A protein and the small-molecule ligand that binds it are described below.
Small molecule (SMILES): Cc1cc(N)nc(CCc2cncc([C@H](CN)Cc3cc(C)cc(N)n3)c2)c1

Sequence of chain 1.A:
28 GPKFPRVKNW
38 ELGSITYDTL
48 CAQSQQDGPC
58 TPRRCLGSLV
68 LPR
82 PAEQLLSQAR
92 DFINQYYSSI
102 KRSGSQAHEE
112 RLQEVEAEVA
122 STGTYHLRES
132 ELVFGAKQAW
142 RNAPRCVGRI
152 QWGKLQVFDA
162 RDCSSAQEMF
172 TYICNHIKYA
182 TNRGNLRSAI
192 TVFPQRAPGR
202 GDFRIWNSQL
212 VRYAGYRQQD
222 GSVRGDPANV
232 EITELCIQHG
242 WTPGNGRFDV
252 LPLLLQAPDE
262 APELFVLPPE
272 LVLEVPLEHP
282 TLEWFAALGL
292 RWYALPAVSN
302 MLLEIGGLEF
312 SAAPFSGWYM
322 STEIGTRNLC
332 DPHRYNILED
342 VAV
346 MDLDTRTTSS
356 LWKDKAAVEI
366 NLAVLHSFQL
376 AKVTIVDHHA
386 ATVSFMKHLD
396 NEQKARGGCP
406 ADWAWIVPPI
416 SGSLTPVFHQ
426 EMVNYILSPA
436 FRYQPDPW

Sequence of chain 1.B:
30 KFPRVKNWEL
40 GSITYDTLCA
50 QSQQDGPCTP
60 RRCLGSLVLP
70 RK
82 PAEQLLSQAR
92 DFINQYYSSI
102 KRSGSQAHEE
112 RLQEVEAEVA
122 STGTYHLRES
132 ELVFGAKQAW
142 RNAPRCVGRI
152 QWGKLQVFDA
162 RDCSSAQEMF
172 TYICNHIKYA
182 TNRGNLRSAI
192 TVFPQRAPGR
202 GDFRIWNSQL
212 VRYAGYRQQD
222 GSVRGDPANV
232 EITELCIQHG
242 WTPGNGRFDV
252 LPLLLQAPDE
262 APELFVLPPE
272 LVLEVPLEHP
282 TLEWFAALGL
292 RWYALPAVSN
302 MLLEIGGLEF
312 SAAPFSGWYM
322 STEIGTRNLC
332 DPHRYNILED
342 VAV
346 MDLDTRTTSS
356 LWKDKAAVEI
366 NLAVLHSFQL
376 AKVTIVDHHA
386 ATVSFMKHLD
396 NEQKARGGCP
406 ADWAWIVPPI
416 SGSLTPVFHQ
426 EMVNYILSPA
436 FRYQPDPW

Binding-site contacts:
Ligand atom C18 contacts residue HEM1 of chain 1.H at 3.7 Å.
Ligand atom C20 contacts residue HEM1 of chain 1.H at 3.3 Å.
Ligand atom C24 contacts residue TYR438 of chain 1.B at 3.5 Å (hydrophobic).
Ligand atom C26 contacts residue HEM1 of chain 1.H at 3.3 Å.
Ligand atom C02 contacts residue GLU324 of chain 1.B at 3.6 Å.
Ligand atom C06 contacts residue GLU324 of chain 1.B at 3.4 Å.
Ligand atom N21 contacts residue HEM1 of chain 1.H at 2.5 Å (h-bond).
Ligand atom N02 contacts residue TRP319 of chain 1.B at 2.8 Å (h-bond).
Ligand atom C23 contacts residue VAL67 of chain 1.B at 3.5 Å (hydrophobic).
Ligand atom C07 contacts residue PHE316 of chain 1.B at 3.7 Å (hydrophobic).
Ligand atom N02 contacts residue GLU324 of chain 1.B at 2.7 Å (salt-bridge).
Ligand atom C13 contacts residue HEM1 of chain 1.H at 3.4 Å.
Ligand atom N22 contacts residue HEM1 of chain 1.H at 2.8 Å (h-bond).
Ligand atom N02 contacts residue TYR320 of chain 1.B at 3.6 Å.
Ligand atom N19 contacts residue HEM1 of chain 1.H at 2.7 Å (h-bond).
Ligand atom C09 contacts residue VAL299 of chain 1.B at 3.4 Å (hydrophobic).
Ligand atom C07 contacts residue HEM1 of chain 1.H at 3.4 Å.
Ligand atom N22 contacts residue ARG146 of chain 1.B at 3.5 Å (salt-bridge).
Ligand atom C15 contacts residue HEM1 of chain 1.H at 3.2 Å.
Ligand atom C18 contacts residue TRP410 of chain 1.B at 3.8 Å (hydrophobic).
Ligand atom N19 contacts residue H4B1 of chain 1.I at 2.9 Å (h-bond).
Ligand atom C03 contacts residue HEM1 of chain 1.H at 3.4 Å.
Ligand atom C22 contacts residue TYR438 of chain 1.B at 3.7 Å (hydrophobic).
Ligand atom C23 contacts residue LEU68 of chain 1.B at 3.6 Å (hydrophobic).
Ligand atom C23 contacts residue TYR438 of chain 1.B at 3.4 Å (hydrophobic).
Ligand atom C02 contacts residue HEM1 of chain 1.H at 3.7 Å.
Ligand atom N11 contacts residue GLN210 of chain 1.B at 3.1 Å (h-bond).
Ligand atom C18 contacts residue H4B1 of chain 1.I at 3.7 Å.
Ligand atom C17 contacts residue HEM1 of chain 1.H at 3.1 Å.
Ligand atom C27 contacts residue TRP37 of chain 1.A at 3.6 Å (hydrophobic).
Ligand atom C08 contacts residue HEM1 of chain 1.H at 3.5 Å.
Ligand atom C02 contacts residue TRP319 of chain 1.B at 3.8 Å (hydrophobic).
Ligand atom N01 contacts residue GLU324 of chain 1.B at 2.7 Å (salt-bridge).
Ligand atom C12 contacts residue GLN210 of chain 1.B at 2.9 Å.
Ligand atom N02 contacts residue HEM1 of chain 1.H at 3.4 Å.
Ligand atom C18 contacts residue GOL1 of chain 1.L at 3.4 Å.
Ligand atom C02 contacts residue PRO297 of chain 1.B at 3.8 Å (hydrophobic).
Ligand atom C14 contacts residue HEM1 of chain 1.H at 2.9 Å.
Ligand atom C08 contacts residue GLU324 of chain 1.B at 3.1 Å.
Ligand atom C22 contacts residue HEM1 of chain 1.H at 3.5 Å.